Sequence of chain 1.C:
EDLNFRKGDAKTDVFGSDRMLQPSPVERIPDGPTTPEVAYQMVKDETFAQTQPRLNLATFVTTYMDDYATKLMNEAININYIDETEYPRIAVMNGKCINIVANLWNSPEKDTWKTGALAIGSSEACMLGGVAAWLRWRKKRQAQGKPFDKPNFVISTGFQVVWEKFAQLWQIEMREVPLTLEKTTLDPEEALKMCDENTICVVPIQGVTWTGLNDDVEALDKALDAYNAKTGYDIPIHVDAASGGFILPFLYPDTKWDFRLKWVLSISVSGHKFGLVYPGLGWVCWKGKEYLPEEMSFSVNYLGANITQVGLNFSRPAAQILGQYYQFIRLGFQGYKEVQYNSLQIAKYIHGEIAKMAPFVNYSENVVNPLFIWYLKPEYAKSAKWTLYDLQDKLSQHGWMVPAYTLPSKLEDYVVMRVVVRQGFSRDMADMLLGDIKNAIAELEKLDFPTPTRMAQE

Sequence of chain 1.A:
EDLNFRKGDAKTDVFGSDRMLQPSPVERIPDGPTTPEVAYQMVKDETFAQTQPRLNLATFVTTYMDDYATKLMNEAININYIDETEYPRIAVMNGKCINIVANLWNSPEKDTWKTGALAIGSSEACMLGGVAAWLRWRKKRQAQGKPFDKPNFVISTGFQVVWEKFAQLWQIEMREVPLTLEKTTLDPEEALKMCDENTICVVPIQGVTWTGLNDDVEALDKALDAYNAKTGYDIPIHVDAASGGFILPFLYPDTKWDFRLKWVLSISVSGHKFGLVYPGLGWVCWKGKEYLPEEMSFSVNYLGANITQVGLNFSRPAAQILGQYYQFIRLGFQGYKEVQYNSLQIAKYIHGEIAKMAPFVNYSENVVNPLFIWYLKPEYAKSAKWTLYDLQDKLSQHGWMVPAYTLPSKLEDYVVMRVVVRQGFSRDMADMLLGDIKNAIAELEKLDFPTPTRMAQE

The protein below binds the small molecule below.
Small molecule (SMILES): NCCCC(=O)O

Binding-site contacts:
Ligand atom CB contacts residue GLN161 of chain 1.C at 4.0 Å.
Ligand atom CB contacts residue SER316 of chain 1.A at 3.8 Å.
Ligand atom N contacts residue PHE315 of chain 1.A at 4.5 Å.
Ligand atom CD contacts residue GLN161 of chain 1.C at 4.1 Å.
Ligand atom CD contacts residue PHE61 of chain 1.C at 3.8 Å (hydrophobic).
Ligand atom CB contacts residue LYS274 of chain 1.C at 3.7 Å.
Ligand atom O contacts residue VAL62 of chain 1.C at 3.7 Å.
Ligand atom CD contacts residue THR210 of chain 1.C at 4.3 Å.
Ligand atom OXT contacts residue VAL62 of chain 1.C at 3.9 Å.
Ligand atom CG contacts residue PLP1 of chain 1.K at 4.4 Å.
Ligand atom CB contacts residue PHE315 of chain 1.A at 4.0 Å (hydrophobic).
Ligand atom CG contacts residue ASP84 of chain 1.A at 3.9 Å.
Ligand atom CB contacts residue PLP1 of chain 1.K at 3.5 Å.
Ligand atom O contacts residue PHE61 of chain 1.C at 2.8 Å (h-bond).
Ligand atom OXT contacts residue ASP84 of chain 1.A at 2.6 Å (salt-bridge).
Ligand atom N contacts residue PHE61 of chain 1.C at 4.5 Å.
Ligand atom CG contacts residue PHE315 of chain 1.A at 4.0 Å (hydrophobic).
Ligand atom OXT contacts residue THR60 of chain 1.C at 2.5 Å (h-bond).
Ligand atom CD contacts residue PLP1 of chain 1.K at 3.8 Å.
Ligand atom C contacts residue PHE61 of chain 1.C at 3.8 Å (hydrophobic).
Ligand atom CG contacts residue ILE83 of chain 1.A at 4.0 Å (hydrophobic).
Ligand atom C contacts residue THR60 of chain 1.C at 3.3 Å.
Ligand atom N contacts residue GLN161 of chain 1.C at 3.8 Å.
Ligand atom CD contacts residue LYS274 of chain 1.C at 3.6 Å.
Ligand atom C contacts residue SER316 of chain 1.A at 3.9 Å.
Ligand atom O contacts residue THR60 of chain 1.C at 3.3 Å (h-bond).
Ligand atom CG contacts residue SER316 of chain 1.A at 3.4 Å.
Ligand atom C contacts residue ASN81 of chain 1.A at 3.8 Å.
Ligand atom O contacts residue LYS274 of chain 1.C at 4.1 Å.
Ligand atom CG contacts residue ASN81 of chain 1.A at 4.1 Å.
Ligand atom C contacts residue ASP84 of chain 1.A at 3.6 Å.
Ligand atom OXT contacts residue PHE61 of chain 1.C at 4.0 Å.
Ligand atom C contacts residue VAL62 of chain 1.C at 3.8 Å (hydrophobic).
Ligand atom OXT contacts residue ASN81 of chain 1.A at 3.1 Å (h-bond).
Ligand atom OXT contacts residue SER316 of chain 1.A at 4.2 Å.